Sequence of chain 1.D:
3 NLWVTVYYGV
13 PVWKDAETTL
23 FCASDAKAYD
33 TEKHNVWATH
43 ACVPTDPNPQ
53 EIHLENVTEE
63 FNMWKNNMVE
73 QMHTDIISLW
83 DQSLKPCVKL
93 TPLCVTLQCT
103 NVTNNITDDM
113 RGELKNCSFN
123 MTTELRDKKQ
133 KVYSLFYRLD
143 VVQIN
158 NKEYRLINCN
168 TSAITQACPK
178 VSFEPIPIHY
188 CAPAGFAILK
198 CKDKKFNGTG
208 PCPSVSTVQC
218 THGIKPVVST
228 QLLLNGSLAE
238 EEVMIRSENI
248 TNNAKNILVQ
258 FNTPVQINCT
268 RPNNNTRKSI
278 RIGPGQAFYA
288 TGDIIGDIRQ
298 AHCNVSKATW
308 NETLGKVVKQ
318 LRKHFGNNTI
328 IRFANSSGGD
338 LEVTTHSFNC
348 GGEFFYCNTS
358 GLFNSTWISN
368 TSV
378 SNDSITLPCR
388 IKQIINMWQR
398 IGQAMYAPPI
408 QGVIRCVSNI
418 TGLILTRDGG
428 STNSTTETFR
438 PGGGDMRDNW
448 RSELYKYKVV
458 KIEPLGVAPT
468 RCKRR

This small molecule binds to this protein.
Small molecule (SMILES): CC(=O)N[C@@H]1[C@@H](O)[C@H](O)[C@@H](CO)O[C@H]1O

Binding-site contacts:
Ligand atom C8 contacts residue ASN325 of chain 1.D at 3.3 Å.
Ligand atom C8 contacts residue ASN324 of chain 1.D at 4.3 Å.
Ligand atom C7 contacts residue ASN325 of chain 1.D at 4.2 Å.
Ligand atom C3 contacts residue ASN324 of chain 1.D at 3.8 Å.
Ligand atom C1 contacts residue ASN324 of chain 1.D at 1.4 Å.
Ligand atom C8 contacts residue SER366 of chain 1.D at 3.5 Å.
Ligand atom C4 contacts residue ASN324 of chain 1.D at 4.2 Å.
Ligand atom C7 contacts residue ARG319 of chain 1.D at 4.1 Å.
Ligand atom C8 contacts residue ARG319 of chain 1.D at 3.8 Å.
Ligand atom C2 contacts residue ASN324 of chain 1.D at 2.5 Å.
Ligand atom N2 contacts residue ASN325 of chain 1.D at 4.1 Å.
Ligand atom C5 contacts residue ASN324 of chain 1.D at 3.6 Å.
Ligand atom C7 contacts residue ASN324 of chain 1.D at 4.2 Å.
Ligand atom O7 contacts residue ARG319 of chain 1.D at 4.2 Å.
Ligand atom O5 contacts residue ASN324 of chain 1.D at 2.3 Å (h-bond).
Ligand atom N2 contacts residue ASN324 of chain 1.D at 3.0 Å (h-bond).